Sequence of chain 1.D:
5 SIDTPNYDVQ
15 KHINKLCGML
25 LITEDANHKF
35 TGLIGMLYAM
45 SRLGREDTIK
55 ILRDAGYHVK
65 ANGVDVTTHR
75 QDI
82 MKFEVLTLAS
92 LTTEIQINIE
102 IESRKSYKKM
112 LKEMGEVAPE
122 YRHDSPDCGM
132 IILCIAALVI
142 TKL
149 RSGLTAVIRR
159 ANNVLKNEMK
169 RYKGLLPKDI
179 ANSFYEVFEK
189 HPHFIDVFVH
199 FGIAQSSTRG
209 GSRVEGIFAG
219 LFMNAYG

The protein below binds the small molecule below.
Small molecule (SMILES): N[C@@H](Cc1ccccc1)C(=O)O

Binding-site contacts:
Ligand atom CG contacts residue HIS124 of chain 1.D at 3.8 Å.
Ligand atom CE2 contacts residue MET23 of chain 1.D at 4.0 Å (hydrophobic).
Ligand atom CE1 contacts residue SER104 of chain 1.D at 3.5 Å.
Ligand atom CB contacts residue ASP1 of chain 1.R at 3.7 Å.
Ligand atom CZ contacts residue HIS124 of chain 1.D at 3.6 Å.
Ligand atom N contacts residue TYR108 of chain 1.D at 4.2 Å.
Ligand atom N contacts residue SO41 of chain 1.Q at 3.0 Å (h-bond).
Ligand atom O contacts residue SO41 of chain 1.Q at 3.7 Å.
Ligand atom C contacts residue ASP1 of chain 1.R at 3.2 Å.
Ligand atom CD1 contacts residue HIS124 of chain 1.D at 3.5 Å.
Ligand atom CD1 contacts residue ARG105 of chain 1.D at 3.9 Å.
Ligand atom CZ contacts residue SER104 of chain 1.D at 3.2 Å.
Ligand atom CA contacts residue HIS124 of chain 1.D at 4.1 Å.
Ligand atom CE1 contacts residue HIS124 of chain 1.D at 3.6 Å.
Ligand atom OXT contacts residue LYS19 of chain 1.D at 3.2 Å (salt-bridge).
Ligand atom C contacts residue ARG123 of chain 1.D at 4.1 Å.
Ligand atom N contacts residue ASP1 of chain 1.R at 1.3 Å.
Ligand atom OXT contacts residue HIS124 of chain 1.D at 3.0 Å (h-bond).
Ligand atom CD2 contacts residue ARG105 of chain 1.D at 3.5 Å.
Ligand atom CB contacts residue SO41 of chain 1.Q at 3.6 Å.
Ligand atom CE2 contacts residue ARG105 of chain 1.D at 3.7 Å.
Ligand atom CE2 contacts residue HIS124 of chain 1.D at 3.7 Å.
Ligand atom C contacts residue SO41 of chain 1.Q at 4.3 Å.
Ligand atom CD2 contacts residue HIS124 of chain 1.D at 3.8 Å.
Ligand atom CD1 contacts residue TYR108 of chain 1.D at 3.6 Å (hydrophobic).
Ligand atom C contacts residue LYS19 of chain 1.D at 4.2 Å.
Ligand atom OXT contacts residue ARG123 of chain 1.D at 3.3 Å (salt-bridge).
Ligand atom CZ contacts residue MET23 of chain 1.D at 4.0 Å (hydrophobic).
Ligand atom CE1 contacts residue TYR108 of chain 1.D at 3.9 Å (hydrophobic).
Ligand atom C contacts residue HIS124 of chain 1.D at 3.9 Å.
Ligand atom CB contacts residue ARG105 of chain 1.D at 4.1 Å.
Ligand atom CZ contacts residue ARG105 of chain 1.D at 3.8 Å.
Ligand atom CE2 contacts residue GLU101 of chain 1.D at 3.9 Å.
Ligand atom CE1 contacts residue ILE26 of chain 1.D at 4.2 Å (hydrophobic).
Ligand atom OXT contacts residue ASP1 of chain 1.R at 3.6 Å.
Ligand atom CG contacts residue ARG105 of chain 1.D at 3.8 Å.
Ligand atom O contacts residue ASP1 of chain 1.R at 3.6 Å.
Ligand atom CA contacts residue ASP1 of chain 1.R at 2.4 Å.
Ligand atom CE1 contacts residue ARG105 of chain 1.D at 3.9 Å.
Ligand atom CA contacts residue SO41 of chain 1.Q at 4.0 Å.